Sequence of chain 1.C:
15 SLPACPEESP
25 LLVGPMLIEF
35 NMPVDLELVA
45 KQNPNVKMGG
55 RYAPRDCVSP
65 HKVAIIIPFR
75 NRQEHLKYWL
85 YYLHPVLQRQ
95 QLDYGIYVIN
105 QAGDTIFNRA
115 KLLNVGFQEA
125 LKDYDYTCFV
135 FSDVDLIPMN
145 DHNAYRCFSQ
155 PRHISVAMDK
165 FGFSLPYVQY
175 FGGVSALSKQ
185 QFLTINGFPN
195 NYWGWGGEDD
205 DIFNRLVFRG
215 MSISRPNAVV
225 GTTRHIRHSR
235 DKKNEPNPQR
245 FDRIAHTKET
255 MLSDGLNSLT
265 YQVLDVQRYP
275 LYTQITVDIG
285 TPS

Binding-site contacts:
Ligand atom O3' contacts residue ASP139 of chain 1.C at 3.2 Å (salt-bridge).
Ligand atom O3B contacts residue HIS232 of chain 1.C at 3.3 Å (h-bond).
Ligand atom O3A contacts residue GOL1 of chain 1.GA at 3.4 Å (h-bond).
Ligand atom C2 contacts residue ARG74 of chain 1.C at 3.5 Å.
Ligand atom C6 contacts residue PHE111 of chain 1.C at 3.4 Å (hydrophobic).
Ligand atom O2 contacts residue ARG76 of chain 1.C at 3.4 Å.
Ligand atom O4 contacts residue ASP235 of chain 1.C at 3.1 Å.
Ligand atom O1A contacts residue ARG76 of chain 1.C at 3.0 Å (salt-bridge).
Ligand atom C6' contacts residue ARG231 of chain 1.C at 3.4 Å.
Ligand atom O2A contacts residue ARG76 of chain 1.C at 3.1 Å (salt-bridge).
Ligand atom O1B contacts residue LYS164 of chain 1.C at 3.4 Å (salt-bridge).
Ligand atom O1A contacts residue ASP139 of chain 1.C at 3.0 Å (salt-bridge).
Ligand atom PA contacts residue MN1 of chain 1.BA at 3.4 Å.
Ligand atom O1A contacts residue MN1 of chain 1.BA at 2.1 Å.
Ligand atom O3' contacts residue ASP137 of chain 1.C at 3.1 Å.
Ligand atom C4 contacts residue ASP235 of chain 1.C at 3.3 Å.
Ligand atom O2' contacts residue VAL138 of chain 1.C at 3.1 Å (h-bond).
Ligand atom PA contacts residue ARG76 of chain 1.C at 3.5 Å.
Ligand atom N6' contacts residue ARG231 of chain 1.C at 3.2 Å (salt-bridge).
Ligand atom N1 contacts residue PHE111 of chain 1.C at 3.1 Å.
Ligand atom C4B contacts residue ASP137 of chain 1.C at 3.5 Å.
Ligand atom O1B contacts residue TRP199 of chain 1.C at 3.0 Å (h-bond).
Ligand atom O2 contacts residue ARG74 of chain 1.C at 2.9 Å (salt-bridge).
Ligand atom O2B contacts residue HIS232 of chain 1.C at 3.5 Å.
Ligand atom O2' contacts residue PRO72 of chain 1.C at 2.8 Å (h-bond).
Ligand atom C1B contacts residue PRO72 of chain 1.C at 3.5 Å (hydrophobic).
Ligand atom O3B contacts residue MN1 of chain 1.BA at 1.9 Å.
Ligand atom N3 contacts residue ARG74 of chain 1.C at 2.9 Å (salt-bridge).
Ligand atom C5B contacts residue ASP137 of chain 1.C at 3.4 Å.
Ligand atom O3' contacts residue VAL138 of chain 1.C at 3.5 Å (h-bond).
Ligand atom O2 contacts residue PHE73 of chain 1.C at 3.2 Å.
Ligand atom PB contacts residue MN1 of chain 1.BA at 3.2 Å.
Ligand atom C2B contacts residue VAL138 of chain 1.C at 3.5 Å (hydrophobic).
Ligand atom O3B contacts residue HIS229 of chain 1.C at 3.1 Å (h-bond).
Ligand atom C5 contacts residue ASP235 of chain 1.C at 3.3 Å.
Ligand atom C1' contacts residue TRP199 of chain 1.C at 3.5 Å (hydrophobic).
Ligand atom O3B contacts residue LYS164 of chain 1.C at 2.9 Å (salt-bridge).
Ligand atom O1B contacts residue GOL1 of chain 1.GA at 3.5 Å (h-bond).
Ligand atom O2A contacts residue HIS232 of chain 1.C at 3.5 Å.
Ligand atom O1A contacts residue HIS232 of chain 1.C at 3.2 Å (h-bond).

The protein below binds the small molecule below.
Small molecule (SMILES): NCCCCCCO[P](=O)(O)O[P](=O)(O)OC[C@H]1O[C@@H](n2ccc(=O)[nH]c2=O)[C@H](O)[C@@H]1O